Binding-site contacts:
Ligand atom C8 contacts residue SER299 of chain 1.B at 4.2 Å.
Ligand atom N2 contacts residue ASN261 of chain 1.B at 2.9 Å (h-bond).
Ligand atom C1 contacts residue NAG1 of chain 1.W at 4.5 Å.
Ligand atom C4 contacts residue GLU259 of chain 1.B at 4.2 Å.
Ligand atom C3 contacts residue ASN261 of chain 1.B at 3.8 Å.
Ligand atom O3 contacts residue GLU259 of chain 1.B at 4.2 Å.
Ligand atom C2 contacts residue ASN261 of chain 1.B at 2.5 Å.
Ligand atom C1 contacts residue ASN261 of chain 1.B at 1.4 Å.
Ligand atom O5 contacts residue ASN261 of chain 1.B at 2.4 Å (h-bond).
Ligand atom C2 contacts residue GLU259 of chain 1.B at 4.0 Å.
Ligand atom O7 contacts residue ASN297 of chain 1.B at 3.5 Å.
Ligand atom C5 contacts residue GLU259 of chain 1.B at 4.2 Å.
Ligand atom C3 contacts residue GLU259 of chain 1.B at 3.4 Å.
Ligand atom C8 contacts residue ILE298 of chain 1.B at 4.2 Å (hydrophobic).
Ligand atom C1 contacts residue GLU259 of chain 1.B at 3.9 Å.
Ligand atom N2 contacts residue GLU259 of chain 1.B at 3.9 Å.
Ligand atom C5 contacts residue ASN261 of chain 1.B at 3.6 Å.
Ligand atom O7 contacts residue ASN261 of chain 1.B at 3.1 Å (h-bond).
Ligand atom C7 contacts residue ASN261 of chain 1.B at 3.3 Å.
Ligand atom O7 contacts residue NAG1 of chain 1.W at 3.9 Å.
Ligand atom C7 contacts residue ASN297 of chain 1.B at 4.0 Å.
Ligand atom O4 contacts residue GLU259 of chain 1.B at 4.3 Å.
Ligand atom C4 contacts residue ASN261 of chain 1.B at 4.2 Å.
Ligand atom C8 contacts residue ASN297 of chain 1.B at 3.7 Å.
Ligand atom C8 contacts residue ASN261 of chain 1.B at 4.5 Å.

This protein binds this small molecule.
Small molecule (SMILES): CC(=O)N[C@H]1[C@H](O[C@H]2[C@H](O)[C@@H](NC(C)=O)CO[C@@H]2CO)O[C@H](CO)[C@@H](O)[C@@H]1O

Sequence of chain 1.B:
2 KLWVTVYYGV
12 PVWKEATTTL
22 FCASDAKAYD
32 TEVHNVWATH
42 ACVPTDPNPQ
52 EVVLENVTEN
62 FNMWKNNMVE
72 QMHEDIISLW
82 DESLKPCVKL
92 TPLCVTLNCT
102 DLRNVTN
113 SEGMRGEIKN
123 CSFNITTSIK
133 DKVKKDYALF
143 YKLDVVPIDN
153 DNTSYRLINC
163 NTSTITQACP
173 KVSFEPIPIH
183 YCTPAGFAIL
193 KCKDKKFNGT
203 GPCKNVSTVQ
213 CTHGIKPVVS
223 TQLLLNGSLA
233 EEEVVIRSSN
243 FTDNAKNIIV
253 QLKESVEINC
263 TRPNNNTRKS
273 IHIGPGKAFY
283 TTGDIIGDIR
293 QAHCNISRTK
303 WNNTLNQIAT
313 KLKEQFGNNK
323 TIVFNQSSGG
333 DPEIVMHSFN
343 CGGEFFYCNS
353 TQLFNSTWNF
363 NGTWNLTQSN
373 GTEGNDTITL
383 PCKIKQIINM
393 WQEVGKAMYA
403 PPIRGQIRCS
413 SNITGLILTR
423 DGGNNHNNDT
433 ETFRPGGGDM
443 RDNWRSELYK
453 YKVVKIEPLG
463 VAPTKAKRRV